Sequence of chain 1.A:
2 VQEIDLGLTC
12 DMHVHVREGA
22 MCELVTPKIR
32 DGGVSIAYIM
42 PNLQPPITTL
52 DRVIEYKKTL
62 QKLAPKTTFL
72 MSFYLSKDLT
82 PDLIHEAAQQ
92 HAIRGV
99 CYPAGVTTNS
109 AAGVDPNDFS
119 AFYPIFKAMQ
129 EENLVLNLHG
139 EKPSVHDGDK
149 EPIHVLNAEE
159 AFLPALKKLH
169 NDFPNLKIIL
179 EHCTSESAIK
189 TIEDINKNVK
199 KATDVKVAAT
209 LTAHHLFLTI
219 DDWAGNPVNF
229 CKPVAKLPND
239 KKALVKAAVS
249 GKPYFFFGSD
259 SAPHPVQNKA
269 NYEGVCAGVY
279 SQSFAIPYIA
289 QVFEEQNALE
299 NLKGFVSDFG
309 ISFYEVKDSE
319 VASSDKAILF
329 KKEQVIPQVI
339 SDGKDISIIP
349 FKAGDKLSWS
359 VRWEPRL

This small molecule binds to this protein.
Small molecule (SMILES): O=c1[nH]cc(F)c(=O)[nH]1

Binding-site contacts:
Ligand atom C5 contacts residue THR106 of chain 1.A at 3.0 Å.
Ligand atom C6 contacts residue THR105 of chain 1.A at 3.5 Å.
Ligand atom F5 contacts residue ALA275 of chain 1.A at 2.9 Å.
Ligand atom O2 contacts residue HIS137 of chain 1.A at 3.8 Å.
Ligand atom C2 contacts residue ZN1 of chain 1.F at 3.5 Å.
Ligand atom O2 contacts residue LYS230 of chain 1.A at 3.9 Å.
Ligand atom O2 contacts residue ASP258 of chain 1.A at 3.5 Å (salt-bridge).
Ligand atom C5 contacts residue HIS262 of chain 1.A at 3.8 Å.
Ligand atom C4 contacts residue HIS16 of chain 1.A at 3.7 Å.
Ligand atom C5 contacts residue ALA260 of chain 1.A at 3.5 Å (hydrophobic).
Ligand atom C2 contacts residue THR105 of chain 1.A at 3.1 Å.
Ligand atom F5 contacts residue ARG18 of chain 1.A at 2.8 Å.
Ligand atom O2 contacts residue THR105 of chain 1.A at 3.3 Å (h-bond).
Ligand atom O4 contacts residue ASN43 of chain 1.A at 2.8 Å (h-bond).
Ligand atom C4 contacts residue THR106 of chain 1.A at 3.6 Å.
Ligand atom F5 contacts residue ALA260 of chain 1.A at 3.6 Å.
Ligand atom C4 contacts residue ASN43 of chain 1.A at 3.4 Å.
Ligand atom F5 contacts residue HIS262 of chain 1.A at 2.6 Å.
Ligand atom O2 contacts residue ZN1 of chain 1.F at 2.4 Å.
Ligand atom C5 contacts residue ARG18 of chain 1.A at 3.7 Å.
Ligand atom C4 contacts residue ALA260 of chain 1.A at 3.9 Å (hydrophobic).
Ligand atom C2 contacts residue ASP258 of chain 1.A at 3.9 Å.
Ligand atom O4 contacts residue ARG18 of chain 1.A at 2.7 Å (salt-bridge).
Ligand atom N3 contacts residue ZN1 of chain 1.E at 3.2 Å.
Ligand atom O2 contacts residue KCX98 of chain 1.A at 3.8 Å.
Ligand atom O4 contacts residue THR106 of chain 1.A at 3.7 Å.
Ligand atom F5 contacts residue THR106 of chain 1.A at 2.7 Å.
Ligand atom C6 contacts residue THR106 of chain 1.A at 3.4 Å.
Ligand atom C5 contacts residue ALA275 of chain 1.A at 3.2 Å (hydrophobic).
Ligand atom C6 contacts residue ALA275 of chain 1.A at 2.8 Å (hydrophobic).
Ligand atom C6 contacts residue GLY276 of chain 1.A at 3.7 Å.
Ligand atom O4 contacts residue HIS16 of chain 1.A at 3.2 Å (h-bond).
Ligand atom C6 contacts residue ALA260 of chain 1.A at 3.9 Å (hydrophobic).
Ligand atom O2 contacts residue ZN1 of chain 1.E at 3.0 Å.
Ligand atom C4 contacts residue ARG18 of chain 1.A at 3.8 Å.
Ligand atom N3 contacts residue ASN43 of chain 1.A at 3.6 Å.
Ligand atom N3 contacts residue HIS16 of chain 1.A at 3.3 Å.
Ligand atom C2 contacts residue ZN1 of chain 1.E at 3.4 Å.
Ligand atom N3 contacts residue THR105 of chain 1.A at 3.8 Å.
Ligand atom N1 contacts residue THR105 of chain 1.A at 2.9 Å (h-bond).